Binding-site contacts:
Ligand atom O1 contacts residue ARG333 of chain 1.A at 3.7 Å.
Ligand atom C5 contacts residue LEU329 of chain 1.A at 3.9 Å (hydrophobic).
Ligand atom N1 contacts residue ARG333 of chain 1.A at 4.1 Å.
Ligand atom C10 contacts residue LEU332 of chain 1.A at 3.8 Å (hydrophobic).
Ligand atom N1 contacts residue GLY260 of chain 1.A at 3.8 Å.
Ligand atom C2 contacts residue LEU332 of chain 1.A at 4.0 Å (hydrophobic).
Ligand atom C10 contacts residue HIS336 of chain 1.A at 3.6 Å.
Ligand atom C3 contacts residue VAL160 of chain 1.A at 3.8 Å (hydrophobic).
Ligand atom C6 contacts residue LEU332 of chain 1.A at 3.8 Å (hydrophobic).
Ligand atom C4 contacts residue PHE263 of chain 1.A at 4.4 Å (hydrophobic).
Ligand atom C1 contacts residue LEU332 of chain 1.A at 3.9 Å (hydrophobic).
Ligand atom C5 contacts residue VAL259 of chain 1.A at 4.1 Å (hydrophobic).
Ligand atom C8 contacts residue HEM1 of chain 1.D at 4.2 Å.
Ligand atom C10 contacts residue HEM1 of chain 1.D at 4.2 Å.
Ligand atom C3 contacts residue VAL259 of chain 1.A at 4.1 Å (hydrophobic).
Ligand atom C7 contacts residue ARG333 of chain 1.A at 3.8 Å.
Ligand atom C4 contacts residue VAL259 of chain 1.A at 4.2 Å (hydrophobic).
Ligand atom C6 contacts residue GLY260 of chain 1.A at 4.2 Å.
Ligand atom C4 contacts residue LEU197 of chain 1.A at 3.7 Å (hydrophobic).
Ligand atom C9 contacts residue HEM1 of chain 1.D at 3.6 Å.
Ligand atom C4 contacts residue ALA164 of chain 1.A at 4.3 Å (hydrophobic).
Ligand atom C7 contacts residue HEM1 of chain 1.D at 4.4 Å.
Ligand atom C5 contacts residue PHE263 of chain 1.A at 4.0 Å (hydrophobic).
Ligand atom C10 contacts residue ARG333 of chain 1.A at 3.8 Å.
Ligand atom O1 contacts residue HEM1 of chain 1.D at 3.0 Å (h-bond).
Ligand atom C3 contacts residue LEU332 of chain 1.A at 3.9 Å (hydrophobic).
Ligand atom C6 contacts residue LEU329 of chain 1.A at 4.0 Å (hydrophobic).
Ligand atom C8 contacts residue LEU332 of chain 1.A at 4.4 Å (hydrophobic).
Ligand atom C7 contacts residue GLY260 of chain 1.A at 4.1 Å.
Ligand atom C5 contacts residue LEU197 of chain 1.A at 3.9 Å (hydrophobic).
Ligand atom C4 contacts residue LEU332 of chain 1.A at 3.7 Å (hydrophobic).
Ligand atom C2 contacts residue VAL160 of chain 1.A at 4.1 Å (hydrophobic).
Ligand atom C2 contacts residue HEM1 of chain 1.D at 4.3 Å.
Ligand atom O1 contacts residue HIS336 of chain 1.A at 3.4 Å.
Ligand atom C2 contacts residue VAL259 of chain 1.A at 4.3 Å (hydrophobic).
Ligand atom C5 contacts residue LEU332 of chain 1.A at 3.7 Å (hydrophobic).
Ligand atom N1 contacts residue LEU329 of chain 1.A at 3.6 Å.

The protein below binds the small molecule below.
Small molecule (SMILES): OCCc1c[nH]c2ccccc12

Sequence of chain 1.A:
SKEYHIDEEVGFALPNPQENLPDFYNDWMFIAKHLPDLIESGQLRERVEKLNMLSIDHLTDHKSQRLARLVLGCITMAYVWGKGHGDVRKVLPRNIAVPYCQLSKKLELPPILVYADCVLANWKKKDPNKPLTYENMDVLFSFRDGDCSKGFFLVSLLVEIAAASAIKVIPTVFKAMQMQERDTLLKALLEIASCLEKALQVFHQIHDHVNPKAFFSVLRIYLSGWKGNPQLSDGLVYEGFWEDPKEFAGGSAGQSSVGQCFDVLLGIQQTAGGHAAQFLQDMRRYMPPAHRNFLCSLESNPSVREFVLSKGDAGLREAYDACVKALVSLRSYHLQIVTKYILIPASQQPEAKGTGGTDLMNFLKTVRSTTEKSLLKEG